The small molecule below binds the protein below.
Small molecule (SMILES): O=c1[nH]cnc2c1ncn2[C@@H]1O[C@H](COP(=O)(O)O)[C@@H](O)[C@H]1O

Sequence of chain 1.A:
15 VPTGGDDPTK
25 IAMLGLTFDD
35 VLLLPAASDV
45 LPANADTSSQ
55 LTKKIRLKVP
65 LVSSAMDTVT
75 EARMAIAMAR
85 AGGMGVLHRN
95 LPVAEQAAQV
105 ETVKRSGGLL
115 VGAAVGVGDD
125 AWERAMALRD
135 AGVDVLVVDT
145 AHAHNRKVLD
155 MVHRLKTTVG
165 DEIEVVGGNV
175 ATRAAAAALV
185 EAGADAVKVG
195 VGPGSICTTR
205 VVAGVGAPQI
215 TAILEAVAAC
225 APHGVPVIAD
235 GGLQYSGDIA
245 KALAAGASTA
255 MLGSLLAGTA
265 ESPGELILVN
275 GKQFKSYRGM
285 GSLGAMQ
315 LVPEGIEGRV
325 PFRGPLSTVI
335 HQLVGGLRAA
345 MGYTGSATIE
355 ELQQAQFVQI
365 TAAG

Binding-site contacts:
Ligand atom O2P contacts residue GLY236 of chain 1.A at 2.9 Å (h-bond).
Ligand atom O3' contacts residue SER68 of chain 1.A at 2.9 Å (h-bond).
Ligand atom O3P contacts residue SER258 of chain 1.A at 3.3 Å (h-bond).
Ligand atom P contacts residue TYR281 of chain 1.A at 3.6 Å.
Ligand atom C2 contacts residue CYS201 of chain 1.A at 3.4 Å (hydrophobic).
Ligand atom C8 contacts residue MET70 of chain 1.A at 3.6 Å (hydrophobic).
Ligand atom O2' contacts residue FWJ1 of chain 1.C at 3.4 Å.
Ligand atom N3 contacts residue FWJ1 of chain 1.C at 3.3 Å.
Ligand atom C3' contacts residue ASP234 of chain 1.A at 3.3 Å.
Ligand atom N1 contacts residue FWJ1 of chain 1.C at 2.8 Å (h-bond).
Ligand atom O1P contacts residue SER199 of chain 1.A at 2.7 Å (h-bond).
Ligand atom N7 contacts residue ILE200 of chain 1.A at 3.6 Å.
Ligand atom C5' contacts residue TYR281 of chain 1.A at 3.5 Å (hydrophobic).
Ligand atom C1' contacts residue FWJ1 of chain 1.C at 3.7 Å.
Ligand atom O2' contacts residue ASP234 of chain 1.A at 2.6 Å (salt-bridge).
Ligand atom C2 contacts residue FWJ1 of chain 1.C at 3.2 Å.
Ligand atom O2P contacts residue SER199 of chain 1.A at 2.9 Å (h-bond).
Ligand atom C4' contacts residue ASP234 of chain 1.A at 3.4 Å.
Ligand atom O6 contacts residue GLY285 of chain 1.A at 2.7 Å (h-bond).
Ligand atom C3' contacts residue SER68 of chain 1.A at 3.6 Å.
Ligand atom O3P contacts residue GLY257 of chain 1.A at 3.0 Å (h-bond).
Ligand atom N7 contacts residue MET284 of chain 1.A at 3.0 Å (h-bond).
Ligand atom O6 contacts residue GLY283 of chain 1.A at 3.2 Å.
Ligand atom N7 contacts residue GLY283 of chain 1.A at 3.5 Å.
Ligand atom O6 contacts residue MET284 of chain 1.A at 3.3 Å (h-bond).
Ligand atom C6 contacts residue GLY285 of chain 1.A at 3.7 Å.
Ligand atom O3' contacts residue MET255 of chain 1.A at 3.6 Å (h-bond).
Ligand atom O1P contacts residue SER258 of chain 1.A at 3.2 Å (h-bond).
Ligand atom O3' contacts residue ASP234 of chain 1.A at 2.4 Å (salt-bridge).
Ligand atom N1 contacts residue GLU318 of chain 1.A at 2.7 Å (salt-bridge).
Ligand atom C2 contacts residue GLU318 of chain 1.A at 3.5 Å.
Ligand atom O5' contacts residue GLY235 of chain 1.A at 3.5 Å.
Ligand atom C5 contacts residue ILE200 of chain 1.A at 3.4 Å (hydrophobic).
Ligand atom O6 contacts residue FWJ1 of chain 1.C at 3.3 Å (h-bond).
Ligand atom C6 contacts residue FWJ1 of chain 1.C at 3.1 Å.
Ligand atom O2P contacts residue GLY198 of chain 1.A at 3.6 Å.
Ligand atom O1P contacts residue TYR281 of chain 1.A at 2.5 Å (h-bond).
Ligand atom C4 contacts residue ILE200 of chain 1.A at 3.6 Å (hydrophobic).
Ligand atom O6 contacts residue GLY319 of chain 1.A at 3.4 Å.
Ligand atom O5' contacts residue GLY198 of chain 1.A at 3.5 Å.